This small molecule binds to this protein.
Small molecule (SMILES): O=c1[nH]cnc2c1ncn2[C@@H]1O[C@H](COP(=O)(O)O)[C@@H](O)[C@H]1O

Binding-site contacts:
Ligand atom O3' contacts residue SER86 of chain 4.A at 2.9 Å (h-bond).
Ligand atom O2P contacts residue SER276 of chain 4.A at 3.4 Å (h-bond).
Ligand atom O1P contacts residue SER276 of chain 4.A at 3.0 Å (h-bond).
Ligand atom O3P contacts residue SER217 of chain 4.A at 2.9 Å (h-bond).
Ligand atom O6 contacts residue GLU336 of chain 4.A at 3.6 Å (salt-bridge).
Ligand atom C6 contacts residue GLU336 of chain 4.A at 3.6 Å.
Ligand atom C6 contacts residue GLY303 of chain 4.A at 3.6 Å.
Ligand atom C5 contacts residue Q671 of chain 4.C at 3.6 Å.
Ligand atom O6 contacts residue GLY303 of chain 4.A at 2.7 Å (h-bond).
Ligand atom C8 contacts residue ILE218 of chain 4.A at 3.6 Å (hydrophobic).
Ligand atom O3P contacts residue GLY254 of chain 4.A at 3.0 Å (h-bond).
Ligand atom O3P contacts residue GLY216 of chain 4.A at 3.4 Å.
Ligand atom O6 contacts residue GLY337 of chain 4.A at 3.5 Å.
Ligand atom C2 contacts residue Q671 of chain 4.C at 3.3 Å.
Ligand atom C3' contacts residue ASP252 of chain 4.A at 3.4 Å.
Ligand atom N7 contacts residue MET302 of chain 4.A at 2.9 Å (h-bond).
Ligand atom N7 contacts residue ILE218 of chain 4.A at 3.6 Å.
Ligand atom N7 contacts residue GLY301 of chain 4.A at 3.4 Å.
Ligand atom C2 contacts residue GLU336 of chain 4.A at 3.6 Å.
Ligand atom C4' contacts residue ASP252 of chain 4.A at 3.5 Å.
Ligand atom C3' contacts residue SER86 of chain 4.A at 3.6 Å.
Ligand atom N1 contacts residue GLU336 of chain 4.A at 2.8 Å (salt-bridge).
Ligand atom N3 contacts residue CYS219 of chain 4.A at 3.5 Å.
Ligand atom O6 contacts residue GLY301 of chain 4.A at 3.3 Å.
Ligand atom C5' contacts residue TYR299 of chain 4.A at 3.6 Å (hydrophobic).
Ligand atom O6 contacts residue MET302 of chain 4.A at 3.2 Å (h-bond).
Ligand atom P contacts residue TYR299 of chain 4.A at 3.6 Å.
Ligand atom O5' contacts residue GLY216 of chain 4.A at 3.4 Å.
Ligand atom C8 contacts residue MET88 of chain 4.A at 3.5 Å (hydrophobic).
Ligand atom O1P contacts residue TYR299 of chain 4.A at 2.5 Å (h-bond).
Ligand atom O2P contacts residue GLY275 of chain 4.A at 2.9 Å (h-bond).
Ligand atom O3' contacts residue MET273 of chain 4.A at 3.6 Å (h-bond).
Ligand atom N3 contacts residue Q671 of chain 4.C at 3.4 Å.
Ligand atom O2' contacts residue ASP252 of chain 4.A at 2.5 Å (salt-bridge).
Ligand atom O1P contacts residue SER217 of chain 4.A at 2.7 Å (h-bond).
Ligand atom C2 contacts residue CYS219 of chain 4.A at 3.0 Å (hydrophobic).
Ligand atom N7 contacts residue Q671 of chain 4.C at 3.7 Å.
Ligand atom O3' contacts residue ASP252 of chain 4.A at 2.4 Å (salt-bridge).
Ligand atom N1 contacts residue Q671 of chain 4.C at 3.6 Å.
Ligand atom O5' contacts residue GLY253 of chain 4.A at 3.6 Å.

Sequence of chain 4.A:
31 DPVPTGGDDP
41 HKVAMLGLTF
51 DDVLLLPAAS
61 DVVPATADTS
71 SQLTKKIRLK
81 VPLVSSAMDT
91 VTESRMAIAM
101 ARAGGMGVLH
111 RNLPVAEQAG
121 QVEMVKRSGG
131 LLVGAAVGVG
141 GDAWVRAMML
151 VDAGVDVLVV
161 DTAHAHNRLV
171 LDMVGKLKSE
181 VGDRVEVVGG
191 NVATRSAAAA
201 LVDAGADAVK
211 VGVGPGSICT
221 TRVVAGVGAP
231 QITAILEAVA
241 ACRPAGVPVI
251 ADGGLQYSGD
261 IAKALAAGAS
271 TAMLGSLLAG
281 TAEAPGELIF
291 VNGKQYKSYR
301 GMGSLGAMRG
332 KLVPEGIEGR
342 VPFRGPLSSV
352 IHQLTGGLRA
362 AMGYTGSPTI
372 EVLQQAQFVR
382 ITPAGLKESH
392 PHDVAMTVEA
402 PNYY